Sequence of chain 1.A:
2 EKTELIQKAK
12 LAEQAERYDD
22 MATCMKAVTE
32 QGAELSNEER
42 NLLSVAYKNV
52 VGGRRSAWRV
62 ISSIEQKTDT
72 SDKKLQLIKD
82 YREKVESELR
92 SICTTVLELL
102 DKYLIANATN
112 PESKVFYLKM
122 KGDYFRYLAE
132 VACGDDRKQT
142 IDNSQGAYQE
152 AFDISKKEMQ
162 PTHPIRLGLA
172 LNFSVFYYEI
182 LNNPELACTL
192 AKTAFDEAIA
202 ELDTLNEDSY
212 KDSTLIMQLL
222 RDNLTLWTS

Binding-site contacts:
Ligand atom C contacts residue LEU172 of chain 1.A at 3.6 Å (hydrophobic).
Ligand atom O contacts residue SER45 of chain 1.A at 3.3 Å (h-bond).
Ligand atom NH2 contacts residue ARG60 of chain 1.A at 3.7 Å.
Ligand atom N contacts residue LEU172 of chain 1.A at 3.4 Å.
Ligand atom O2P contacts residue ARG127 of chain 1.A at 2.9 Å (salt-bridge).
Ligand atom N contacts residue ASN173 of chain 1.A at 3.0 Å (h-bond).
Ligand atom CB contacts residue TRP228 of chain 1.A at 3.7 Å (hydrophobic).
Ligand atom CD contacts residue ARG60 of chain 1.A at 3.6 Å.
Ligand atom O contacts residue LYS49 of chain 1.A at 3.1 Å (salt-bridge).
Ligand atom O contacts residue ASN224 of chain 1.A at 2.7 Å (h-bond).
Ligand atom O2P contacts residue ARG56 of chain 1.A at 3.0 Å (salt-bridge).
Ligand atom OG contacts residue TRP228 of chain 1.A at 3.0 Å (h-bond).
Ligand atom O3P contacts residue TYR128 of chain 1.A at 3.7 Å.
Ligand atom CB contacts residue ASN224 of chain 1.A at 3.7 Å.
Ligand atom CA contacts residue LEU172 of chain 1.A at 3.6 Å (hydrophobic).
Ligand atom CB contacts residue ASN173 of chain 1.A at 3.5 Å.
Ligand atom CA contacts residue ASN224 of chain 1.A at 3.5 Å.
Ligand atom O contacts residue LEU220 of chain 1.A at 3.6 Å.
Ligand atom NH1 contacts residue ARG56 of chain 1.A at 3.7 Å.
Ligand atom O contacts residue VAL46 of chain 1.A at 3.4 Å.
Ligand atom CE contacts residue GLY169 of chain 1.A at 3.7 Å.
Ligand atom CB contacts residue SER45 of chain 1.A at 3.6 Å.
Ligand atom C contacts residue ASN224 of chain 1.A at 3.6 Å.
Ligand atom OG contacts residue TYR179 of chain 1.A at 3.5 Å.
Ligand atom O contacts residue VAL176 of chain 1.A at 3.4 Å.
Ligand atom CB contacts residue ASN173 of chain 1.A at 3.7 Å.
Ligand atom CE contacts residue LYS120 of chain 1.A at 3.6 Å.
Ligand atom NE contacts residue ARG60 of chain 1.A at 3.4 Å.
Ligand atom O3P contacts residue ARG56 of chain 1.A at 2.6 Å (salt-bridge).
Ligand atom CA contacts residue ASN173 of chain 1.A at 3.6 Å.
Ligand atom O3P contacts residue LYS49 of chain 1.A at 3.0 Å.
Ligand atom O1P contacts residue TYR128 of chain 1.A at 2.6 Å (h-bond).
Ligand atom CZ contacts residue ARG60 of chain 1.A at 3.2 Å.
Ligand atom N contacts residue ASN224 of chain 1.A at 2.8 Å (h-bond).
Ligand atom NH1 contacts residue ARG60 of chain 1.A at 3.1 Å (salt-bridge).
Ligand atom O contacts residue LEU172 of chain 1.A at 3.6 Å.
Ligand atom OG contacts residue GLU180 of chain 1.A at 3.2 Å (salt-bridge).
Ligand atom O1P contacts residue ARG127 of chain 1.A at 2.6 Å (salt-bridge).
Ligand atom O contacts residue LEU227 of chain 1.A at 3.5 Å.
Ligand atom P contacts residue ARG56 of chain 1.A at 3.6 Å.

A small-molecule ligand and the protein it binds are described below.
Small molecule (SMILES): CSCC[C@H](NC(=O)[C@H](COP(=O)(O)O)NC(=O)[C@H](CO)NC(=O)[C@H](CO)NC(=O)[C@@H](N)CCCNC(N)=[NH2+])C(=O)N[C@@H](C)C(=O)N[C@@H](C)C=O